This protein binds this small molecule.
Small molecule (SMILES): NCC(=O)O

Binding-site contacts:
Ligand atom O contacts residue ASP34 of chain 1.A at 4.0 Å.
Ligand atom OXT contacts residue ASP34 of chain 1.A at 4.2 Å.
Ligand atom C contacts residue ARG38 of chain 1.A at 3.5 Å.
Ligand atom N contacts residue LYS32 of chain 1.A at 3.3 Å (salt-bridge).
Ligand atom CA contacts residue ARG38 of chain 1.A at 4.0 Å.
Ligand atom OXT contacts residue GLU35 of chain 1.A at 4.4 Å.
Ligand atom O contacts residue GLU35 of chain 1.A at 3.2 Å (salt-bridge).
Ligand atom N contacts residue ASN91 of chain 1.A at 3.3 Å (h-bond).
Ligand atom CA contacts residue LYS32 of chain 1.A at 4.2 Å.
Ligand atom O contacts residue ARG38 of chain 1.A at 3.8 Å.
Ligand atom C contacts residue GLU35 of chain 1.A at 4.0 Å.
Ligand atom N contacts residue ASP93 of chain 1.A at 4.0 Å.
Ligand atom C contacts residue LYS32 of chain 1.A at 3.9 Å.
Ligand atom OXT contacts residue VAL33 of chain 1.A at 4.3 Å.
Ligand atom OXT contacts residue LYS32 of chain 1.A at 2.9 Å (salt-bridge).
Ligand atom OXT contacts residue ARG38 of chain 1.A at 3.4 Å (salt-bridge).
Ligand atom CA contacts residue ASN91 of chain 1.A at 3.8 Å.

Sequence of chain 1.A:
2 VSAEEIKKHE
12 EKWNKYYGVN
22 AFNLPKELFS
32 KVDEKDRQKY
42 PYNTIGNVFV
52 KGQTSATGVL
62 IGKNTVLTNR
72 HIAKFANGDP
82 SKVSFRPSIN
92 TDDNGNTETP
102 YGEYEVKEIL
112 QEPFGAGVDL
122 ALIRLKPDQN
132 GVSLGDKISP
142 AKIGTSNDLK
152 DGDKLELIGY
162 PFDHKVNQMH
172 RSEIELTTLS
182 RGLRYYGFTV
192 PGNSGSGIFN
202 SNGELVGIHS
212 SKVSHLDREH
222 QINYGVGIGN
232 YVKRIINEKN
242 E